A small-molecule ligand and the protein it binds are described below.
Small molecule (SMILES): C[C@@H](O)[C@@H](C)O

Binding-site contacts:
Ligand atom C3 contacts residue PHE159 of chain 1.A at 4.0 Å (hydrophobic).
Ligand atom O5 contacts residue PRO161 of chain 1.A at 4.2 Å.
Ligand atom C1 contacts residue TYR247 of chain 1.A at 3.9 Å (hydrophobic).
Ligand atom O6 contacts residue PHE159 of chain 1.A at 3.0 Å (h-bond).
Ligand atom C4 contacts residue TYR247 of chain 1.A at 3.6 Å (hydrophobic).
Ligand atom O6 contacts residue PRO161 of chain 1.A at 3.6 Å.
Ligand atom C2 contacts residue ALA152 of chain 1.A at 4.5 Å (hydrophobic).
Ligand atom O5 contacts residue PRO156 of chain 1.A at 3.7 Å.
Ligand atom C2 contacts residue PRO161 of chain 1.A at 4.3 Å (hydrophobic).
Ligand atom O5 contacts residue PHE159 of chain 1.A at 3.9 Å.
Ligand atom C2 contacts residue PHE159 of chain 1.A at 4.5 Å (hydrophobic).
Ligand atom C3 contacts residue PHE246 of chain 1.A at 3.7 Å (hydrophobic).
Ligand atom O6 contacts residue VAL164 of chain 1.A at 3.7 Å.
Ligand atom C1 contacts residue ALA152 of chain 1.A at 3.7 Å (hydrophobic).
Ligand atom O6 contacts residue HIS160 of chain 1.A at 4.1 Å.
Ligand atom C1 contacts residue GLU151 of chain 1.A at 3.5 Å.
Ligand atom C4 contacts residue VAL164 of chain 1.A at 3.7 Å (hydrophobic).
Ligand atom C4 contacts residue PHE246 of chain 1.A at 3.6 Å (hydrophobic).

Sequence of chain 1.A:
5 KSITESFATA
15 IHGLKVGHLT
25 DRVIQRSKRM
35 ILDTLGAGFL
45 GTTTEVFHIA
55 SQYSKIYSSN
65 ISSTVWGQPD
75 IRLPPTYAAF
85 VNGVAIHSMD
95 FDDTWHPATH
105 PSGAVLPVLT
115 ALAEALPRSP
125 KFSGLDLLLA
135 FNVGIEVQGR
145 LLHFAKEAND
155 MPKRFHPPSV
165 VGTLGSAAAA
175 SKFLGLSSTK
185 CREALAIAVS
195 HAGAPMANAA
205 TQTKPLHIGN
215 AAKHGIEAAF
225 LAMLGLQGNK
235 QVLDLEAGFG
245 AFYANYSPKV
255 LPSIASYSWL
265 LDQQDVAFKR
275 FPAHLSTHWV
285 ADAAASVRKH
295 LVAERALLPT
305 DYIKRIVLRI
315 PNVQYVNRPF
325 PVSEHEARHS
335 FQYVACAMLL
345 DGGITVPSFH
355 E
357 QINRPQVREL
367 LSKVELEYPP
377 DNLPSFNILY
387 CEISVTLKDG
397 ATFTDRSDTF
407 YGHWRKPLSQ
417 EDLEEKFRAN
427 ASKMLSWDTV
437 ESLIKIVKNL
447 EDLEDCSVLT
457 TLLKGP